Sequence of chain 1.G:
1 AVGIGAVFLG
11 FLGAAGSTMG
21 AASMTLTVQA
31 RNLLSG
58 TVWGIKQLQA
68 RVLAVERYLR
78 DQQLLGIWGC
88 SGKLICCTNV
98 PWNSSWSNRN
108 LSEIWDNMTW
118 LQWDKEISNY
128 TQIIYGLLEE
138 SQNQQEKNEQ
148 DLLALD

Binding-site contacts:
Ligand atom C3 contacts residue ASN126 of chain 1.G at 3.8 Å.
Ligand atom O7 contacts residue TYR127 of chain 1.G at 3.5 Å (h-bond).
Ligand atom C5 contacts residue ASN126 of chain 1.G at 3.7 Å.
Ligand atom C8 contacts residue LYS122 of chain 1.G at 3.2 Å.
Ligand atom C4 contacts residue ASN126 of chain 1.G at 4.2 Å.
Ligand atom C2 contacts residue ASN126 of chain 1.G at 2.5 Å.
Ligand atom C8 contacts residue ASN126 of chain 1.G at 4.3 Å.
Ligand atom C7 contacts residue ASN126 of chain 1.G at 3.0 Å.
Ligand atom O7 contacts residue ASN126 of chain 1.G at 2.8 Å (h-bond).
Ligand atom C1 contacts residue ASN126 of chain 1.G at 1.4 Å.
Ligand atom O5 contacts residue ASN126 of chain 1.G at 2.4 Å (h-bond).
Ligand atom C8 contacts residue GLU123 of chain 1.G at 4.5 Å.
Ligand atom N2 contacts residue ASN126 of chain 1.G at 2.9 Å (h-bond).

The protein below binds the small molecule below.
Small molecule (SMILES): CC(=O)N[C@@H]1[C@@H](O)[C@H](O)[C@@H](CO)O[C@H]1O